Binding-site contacts:
Ligand atom NC7 contacts residue MET110 of chain 1.C at 3.0 Å (h-bond).
Ligand atom NA3 contacts residue SER155 of chain 1.C at 3.3 Å (h-bond).
Ligand atom CC6 contacts residue ALA52 of chain 1.C at 3.8 Å (hydrophobic).
Ligand atom CB2 contacts residue LYS54 of chain 1.C at 3.8 Å.
Ligand atom CA2 contacts residue ASP113 of chain 1.C at 4.0 Å.
Ligand atom CA1 contacts residue SER33 of chain 1.C at 3.4 Å.
Ligand atom CB3 contacts residue LEU105 of chain 1.C at 3.9 Å (hydrophobic).
Ligand atom CC6 contacts residue MET110 of chain 1.C at 3.8 Å (hydrophobic).
Ligand atom CC6 contacts residue THR107 of chain 1.C at 3.6 Å.
Ligand atom CA5 contacts residue LEU168 of chain 1.C at 3.5 Å (hydrophobic).
Ligand atom NC5 contacts residue HIS108 of chain 1.C at 3.9 Å.
Ligand atom CC6 contacts residue HIS108 of chain 1.C at 3.6 Å.
Ligand atom CB1 contacts residue LYS54 of chain 1.C at 3.8 Å.
Ligand atom NC5 contacts residue MET110 of chain 1.C at 3.1 Å (h-bond).
Ligand atom CA4 contacts residue SER155 of chain 1.C at 3.5 Å.
Ligand atom CA4 contacts residue ASP113 of chain 1.C at 3.8 Å.
Ligand atom ND3 contacts residue VAL39 of chain 1.C at 3.8 Å.
Ligand atom NA3 contacts residue ASP113 of chain 1.C at 3.1 Å (salt-bridge).
Ligand atom CB2 contacts residue LEU105 of chain 1.C at 3.8 Å (hydrophobic).
Ligand atom CC4 contacts residue ALA52 of chain 1.C at 3.7 Å (hydrophobic).
Ligand atom NC7 contacts residue LEU109 of chain 1.C at 3.7 Å.
Ligand atom ND1 contacts residue LEU168 of chain 1.C at 3.7 Å.
Ligand atom CB3 contacts residue THR107 of chain 1.C at 4.0 Å.
Ligand atom CB2 contacts residue ALA52 of chain 1.C at 3.8 Å (hydrophobic).
Ligand atom ND3 contacts residue LEU168 of chain 1.C at 3.6 Å.
Ligand atom CD2 contacts residue LEU168 of chain 1.C at 3.5 Å (hydrophobic).
Ligand atom CB5 contacts residue LYS54 of chain 1.C at 3.9 Å.
Ligand atom CC1 contacts residue THR107 of chain 1.C at 3.9 Å.
Ligand atom FB7 contacts residue LEU105 of chain 1.C at 3.4 Å.
Ligand atom FB7 contacts residue VAL106 of chain 1.C at 3.8 Å.
Ligand atom CD4 contacts residue LEU168 of chain 1.C at 3.8 Å (hydrophobic).
Ligand atom CD4 contacts residue VAL39 of chain 1.C at 3.9 Å (hydrophobic).
Ligand atom CB2 contacts residue THR107 of chain 1.C at 3.7 Å.
Ligand atom FB7 contacts residue THR107 of chain 1.C at 3.9 Å.
Ligand atom NC7 contacts residue GLN29 of chain 1.G at 3.7 Å.
Ligand atom CD2 contacts residue GLY34 of chain 1.C at 3.7 Å.
Ligand atom CC4 contacts residue MET110 of chain 1.C at 3.8 Å (hydrophobic).
Ligand atom CD5 contacts residue LEU168 of chain 1.C at 3.9 Å (hydrophobic).
Ligand atom CB1 contacts residue VAL39 of chain 1.C at 4.0 Å (hydrophobic).
Ligand atom NC5 contacts residue ALA52 of chain 1.C at 3.5 Å.

Sequence of chain 1.G:
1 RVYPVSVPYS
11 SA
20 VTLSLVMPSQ

Sequence of chain 1.C:
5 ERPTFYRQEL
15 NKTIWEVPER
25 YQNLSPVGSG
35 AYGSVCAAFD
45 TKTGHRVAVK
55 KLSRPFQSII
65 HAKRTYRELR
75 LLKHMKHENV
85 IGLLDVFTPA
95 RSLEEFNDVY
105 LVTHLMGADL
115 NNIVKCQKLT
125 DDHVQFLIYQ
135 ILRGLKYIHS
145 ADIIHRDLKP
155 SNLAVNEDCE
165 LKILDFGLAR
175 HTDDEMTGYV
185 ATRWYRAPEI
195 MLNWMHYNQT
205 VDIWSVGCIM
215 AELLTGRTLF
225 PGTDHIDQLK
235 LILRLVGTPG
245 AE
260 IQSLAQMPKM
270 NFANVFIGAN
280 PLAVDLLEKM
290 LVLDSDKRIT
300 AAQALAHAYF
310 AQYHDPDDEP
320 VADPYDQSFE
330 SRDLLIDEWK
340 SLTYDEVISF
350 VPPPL

A protein and the small-molecule ligand that binds it are described below.
Small molecule (SMILES): Nc1nccc(-c2c(-c3ccc(F)cc3)ncn2C2CCNCC2)n1